Binding-site contacts:
Ligand atom C4 contacts residue ASN215 of chain 48.A at 4.0 Å.
Ligand atom O5 contacts residue THR102 of chain 48.A at 3.6 Å.
Ligand atom O5 contacts residue LEU103 of chain 48.A at 3.0 Å (h-bond).
Ligand atom C5 contacts residue HIS263 of chain 48.A at 3.9 Å.
Ligand atom O4 contacts residue ASN215 of chain 48.A at 3.4 Å (h-bond).
Ligand atom O2 contacts residue TYR193 of chain 48.A at 3.9 Å.
Ligand atom C5 contacts residue LEU103 of chain 48.A at 3.0 Å (hydrophobic).
Ligand atom O6 contacts residue ILE101 of chain 48.A at 2.1 Å (h-bond).
Ligand atom O3 contacts residue TYR194 of chain 48.A at 3.9 Å.
Ligand atom O1 contacts residue MET195 of chain 48.A at 3.8 Å.
Ligand atom O5 contacts residue LEU103 of chain 48.A at 3.3 Å.
Ligand atom C2 contacts residue TYR193 of chain 48.A at 3.8 Å (hydrophobic).
Ligand atom O6 contacts residue LEU103 of chain 48.A at 4.0 Å.
Ligand atom C1 contacts residue MET195 of chain 48.A at 3.2 Å (hydrophobic).
Ligand atom O2 contacts residue MET195 of chain 48.A at 3.6 Å.
Ligand atom C3 contacts residue ASN215 of chain 48.A at 3.5 Å.
Ligand atom C6 contacts residue LEU103 of chain 48.A at 2.7 Å (hydrophobic).
Ligand atom C6 contacts residue HIS241 of chain 48.A at 3.7 Å.
Ligand atom O1 contacts residue GLN104 of chain 48.A at 3.9 Å.
Ligand atom C5 contacts residue LEU103 of chain 48.A at 3.5 Å (hydrophobic).
Ligand atom O3 contacts residue ILE101 of chain 48.A at 3.5 Å.
Ligand atom C6 contacts residue THR102 of chain 48.A at 1.9 Å.
Ligand atom C5 contacts residue THR102 of chain 48.A at 2.8 Å.
Ligand atom O2 contacts residue MET217 of chain 48.A at 3.3 Å (h-bond).
Ligand atom O3 contacts residue ASN215 of chain 48.A at 2.1 Å.
Ligand atom C4 contacts residue HIS263 of chain 48.A at 3.7 Å.
Ligand atom O6 contacts residue LEU103 of chain 48.A at 3.3 Å.
Ligand atom O6 contacts residue THR102 of chain 48.A at 2.4 Å.
Ligand atom O4 contacts residue HIS263 of chain 48.A at 2.6 Å.
Ligand atom C6 contacts residue LEU103 of chain 48.A at 3.2 Å (hydrophobic).
Ligand atom C3 contacts residue MET217 of chain 48.A at 3.2 Å (hydrophobic).
Ligand atom O2 contacts residue ASN215 of chain 48.A at 3.5 Å.
Ligand atom C4 contacts residue THR102 of chain 48.A at 3.9 Å.
Ligand atom O4 contacts residue ILE101 of chain 48.A at 4.0 Å.
Ligand atom O1 contacts residue TYR194 of chain 48.A at 3.8 Å.
Ligand atom O4 contacts residue THR102 of chain 48.A at 3.8 Å.
Ligand atom O6 contacts residue HIS241 of chain 48.A at 4.0 Å.
Ligand atom C2 contacts residue MET217 of chain 48.A at 3.5 Å (hydrophobic).
Ligand atom O3 contacts residue MET217 of chain 48.A at 2.5 Å (h-bond).
Ligand atom C6 contacts residue ILE101 of chain 48.A at 3.2 Å (hydrophobic).

Sequence of chain 48.A:
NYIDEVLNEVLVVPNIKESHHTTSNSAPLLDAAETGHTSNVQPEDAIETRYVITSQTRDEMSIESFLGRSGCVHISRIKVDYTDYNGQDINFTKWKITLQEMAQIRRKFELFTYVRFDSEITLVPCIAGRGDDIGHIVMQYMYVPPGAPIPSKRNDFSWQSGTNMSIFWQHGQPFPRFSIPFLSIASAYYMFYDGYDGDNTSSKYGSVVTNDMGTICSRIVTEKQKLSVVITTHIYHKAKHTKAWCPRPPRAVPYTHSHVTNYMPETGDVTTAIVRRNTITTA

This protein binds this small molecule.
Small molecule (SMILES): OC[C@H]1O[C@@](CO)(O[C@H]2O[C@H](CO)[C@@H](O)[C@H](O)[C@H]2O)[C@@H](O)[C@@H]1O